A protein and the small-molecule ligand that binds it are described below.
Small molecule (SMILES): CC(=O)N[C@@H]1[C@@H](O)[C@H](O)[C@@H](CO)O[C@H]1O

Binding-site contacts:
Ligand atom C5 contacts residue TYR288 of chain 1.C at 3.5 Å (hydrophobic).
Ligand atom C8 contacts residue ILE290 of chain 1.C at 3.8 Å (hydrophobic).
Ligand atom C2 contacts residue ASN223 of chain 1.C at 2.6 Å.
Ligand atom C4 contacts residue ASN223 of chain 1.C at 4.2 Å.
Ligand atom O5 contacts residue ASN223 of chain 1.C at 2.3 Å (h-bond).
Ligand atom O7 contacts residue ASN223 of chain 1.C at 3.9 Å.
Ligand atom O5 contacts residue TYR288 of chain 1.C at 4.1 Å.
Ligand atom C5 contacts residue ASN223 of chain 1.C at 3.6 Å.
Ligand atom C8 contacts residue ASN223 of chain 1.C at 3.4 Å.
Ligand atom C1 contacts residue ASN223 of chain 1.C at 1.5 Å.
Ligand atom C3 contacts residue ASN223 of chain 1.C at 3.9 Å.
Ligand atom C1 contacts residue TYR288 of chain 1.C at 4.0 Å (hydrophobic).
Ligand atom N2 contacts residue ASN223 of chain 1.C at 2.4 Å (h-bond).
Ligand atom O4 contacts residue TYR288 of chain 1.C at 4.2 Å.
Ligand atom C6 contacts residue TYR288 of chain 1.C at 4.0 Å (hydrophobic).
Ligand atom N2 contacts residue ILE290 of chain 1.C at 4.3 Å.
Ligand atom C7 contacts residue ASN223 of chain 1.C at 3.0 Å.

Sequence of chain 1.C:
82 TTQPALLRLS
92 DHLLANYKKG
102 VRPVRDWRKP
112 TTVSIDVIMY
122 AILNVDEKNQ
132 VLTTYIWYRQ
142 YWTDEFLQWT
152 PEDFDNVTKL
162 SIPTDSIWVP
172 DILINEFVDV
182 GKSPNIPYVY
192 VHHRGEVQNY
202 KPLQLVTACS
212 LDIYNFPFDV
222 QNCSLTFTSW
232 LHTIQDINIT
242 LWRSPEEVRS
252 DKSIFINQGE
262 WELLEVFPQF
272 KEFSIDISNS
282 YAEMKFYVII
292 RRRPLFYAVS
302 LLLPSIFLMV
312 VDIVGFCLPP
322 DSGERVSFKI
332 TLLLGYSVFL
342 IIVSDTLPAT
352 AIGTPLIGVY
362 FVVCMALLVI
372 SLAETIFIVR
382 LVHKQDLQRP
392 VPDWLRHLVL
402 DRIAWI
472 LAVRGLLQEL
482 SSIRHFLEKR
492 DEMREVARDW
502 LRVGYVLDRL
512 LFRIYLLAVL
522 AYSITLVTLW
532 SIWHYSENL